The protein below binds the small molecule below.
Small molecule (SMILES): N[C@@H](CCC(=O)O)C(=O)O

Binding-site contacts:
Ligand atom OE2 contacts residue THR155 of chain 1.C at 3.0 Å (h-bond).
Ligand atom O contacts residue GLY153 of chain 1.C at 3.2 Å.
Ligand atom O contacts residue SER154 of chain 1.C at 2.8 Å (h-bond).
Ligand atom OXT contacts residue SER154 of chain 1.C at 4.0 Å.
Ligand atom CB contacts residue LEU150 of chain 1.C at 3.9 Å (hydrophobic).
Ligand atom N contacts residue GLU205 of chain 1.C at 2.8 Å (salt-bridge).
Ligand atom N contacts residue PRO101 of chain 1.C at 2.9 Å (h-bond).
Ligand atom CD contacts residue THR155 of chain 1.C at 3.2 Å.
Ligand atom C contacts residue ARG108 of chain 1.C at 3.4 Å.
Ligand atom OXT contacts residue TYR73 of chain 1.C at 3.5 Å.
Ligand atom OXT contacts residue PRO101 of chain 1.C at 3.8 Å.
Ligand atom CD contacts residue LEU150 of chain 1.C at 3.9 Å (hydrophobic).
Ligand atom CA contacts residue THR103 of chain 1.C at 3.5 Å.
Ligand atom C contacts residue TYR73 of chain 1.C at 3.6 Å (hydrophobic).
Ligand atom CB contacts residue TYR73 of chain 1.C at 3.5 Å (hydrophobic).
Ligand atom CA contacts residue GLU205 of chain 1.C at 3.4 Å.
Ligand atom CB contacts residue GLU205 of chain 1.C at 4.1 Å.
Ligand atom N contacts residue SER154 of chain 1.C at 4.1 Å.
Ligand atom CA contacts residue PRO101 of chain 1.C at 4.1 Å (hydrophobic).
Ligand atom CD contacts residue GLU205 of chain 1.C at 3.9 Å.
Ligand atom N contacts residue TYR232 of chain 1.C at 3.7 Å.
Ligand atom CG contacts residue TYR73 of chain 1.C at 4.2 Å (hydrophobic).
Ligand atom N contacts residue THR103 of chain 1.C at 2.8 Å (h-bond).
Ligand atom CG contacts residue LEU150 of chain 1.C at 3.6 Å (hydrophobic).
Ligand atom OXT contacts residue LEU102 of chain 1.C at 3.6 Å.
Ligand atom CA contacts residue SER154 of chain 1.C at 3.4 Å.
Ligand atom N contacts residue TYR73 of chain 1.C at 4.0 Å.
Ligand atom C contacts residue THR103 of chain 1.C at 3.7 Å.
Ligand atom O contacts residue TYR73 of chain 1.C at 3.6 Å.
Ligand atom OE2 contacts residue LEU150 of chain 1.C at 4.0 Å.
Ligand atom OXT contacts residue THR103 of chain 1.C at 2.9 Å (h-bond).
Ligand atom C contacts residue SER154 of chain 1.C at 3.5 Å.
Ligand atom OE2 contacts residue SER154 of chain 1.C at 3.2 Å (h-bond).
Ligand atom OXT contacts residue ARG108 of chain 1.C at 2.8 Å (salt-bridge).
Ligand atom CG contacts residue GLU205 of chain 1.C at 3.6 Å.
Ligand atom CA contacts residue TYR73 of chain 1.C at 4.0 Å (hydrophobic).
Ligand atom OE1 contacts residue GLU205 of chain 1.C at 3.8 Å.
Ligand atom OE1 contacts residue THR155 of chain 1.C at 2.5 Å (h-bond).
Ligand atom OE2 contacts residue GLY153 of chain 1.C at 3.6 Å.
Ligand atom O contacts residue ARG108 of chain 1.C at 2.8 Å (salt-bridge).

Sequence of chain 1.C:
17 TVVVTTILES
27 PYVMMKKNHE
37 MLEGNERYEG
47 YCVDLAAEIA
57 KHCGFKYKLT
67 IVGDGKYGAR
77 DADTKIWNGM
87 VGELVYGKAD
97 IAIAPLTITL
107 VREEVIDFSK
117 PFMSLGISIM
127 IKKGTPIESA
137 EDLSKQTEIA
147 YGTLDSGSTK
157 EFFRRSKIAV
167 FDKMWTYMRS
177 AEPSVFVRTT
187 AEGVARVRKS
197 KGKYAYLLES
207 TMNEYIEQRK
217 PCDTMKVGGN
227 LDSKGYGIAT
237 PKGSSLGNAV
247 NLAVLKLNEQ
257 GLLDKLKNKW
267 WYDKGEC